The small molecule below binds the protein below.
Small molecule (SMILES): CC(=O)N[C@@H]1[C@@H](O)[C@H](O)[C@@H](CO)O[C@H]1O

Sequence of chain 1.A:
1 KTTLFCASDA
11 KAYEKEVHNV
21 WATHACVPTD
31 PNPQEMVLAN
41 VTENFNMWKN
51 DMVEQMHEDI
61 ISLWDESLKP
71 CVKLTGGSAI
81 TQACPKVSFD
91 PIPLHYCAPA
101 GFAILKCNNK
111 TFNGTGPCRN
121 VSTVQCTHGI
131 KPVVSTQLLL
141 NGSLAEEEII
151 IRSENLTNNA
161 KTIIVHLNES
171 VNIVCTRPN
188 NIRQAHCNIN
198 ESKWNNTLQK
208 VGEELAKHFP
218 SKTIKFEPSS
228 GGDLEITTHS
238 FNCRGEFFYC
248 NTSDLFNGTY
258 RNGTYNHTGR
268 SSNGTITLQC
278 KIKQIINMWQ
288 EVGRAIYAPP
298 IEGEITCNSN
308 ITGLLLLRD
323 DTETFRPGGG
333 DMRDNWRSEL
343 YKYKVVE

Binding-site contacts:
Ligand atom O7 contacts residue LEU231 of chain 1.A at 3.7 Å.
Ligand atom C6 contacts residue ASN248 of chain 1.A at 4.0 Å.
Ligand atom C7 contacts residue LEU231 of chain 1.A at 4.3 Å (hydrophobic).
Ligand atom O5 contacts residue ASN248 of chain 1.A at 2.5 Å (h-bond).
Ligand atom C8 contacts residue THR234 of chain 1.A at 3.3 Å.
Ligand atom C5 contacts residue ASN248 of chain 1.A at 3.6 Å.
Ligand atom C8 contacts residue LEU231 of chain 1.A at 4.0 Å (hydrophobic).
Ligand atom C2 contacts residue ASN248 of chain 1.A at 4.2 Å.
Ligand atom C5 contacts residue SER250 of chain 1.A at 3.5 Å.
Ligand atom C6 contacts residue SER250 of chain 1.A at 3.4 Å.
Ligand atom O5 contacts residue SER250 of chain 1.A at 3.9 Å.
Ligand atom C1 contacts residue ASN248 of chain 1.A at 3.0 Å.
Ligand atom O7 contacts residue THR235 of chain 1.A at 4.2 Å.